The small molecule below binds the protein below.
Small molecule (SMILES): CC(=O)N[C@H]1[C@H](O[C@H]2[C@H](O)[C@@H](NC(C)=O)CO[C@@H]2CO)O[C@H](CO)[C@@H](O)[C@@H]1O

Sequence of chain 1.E:
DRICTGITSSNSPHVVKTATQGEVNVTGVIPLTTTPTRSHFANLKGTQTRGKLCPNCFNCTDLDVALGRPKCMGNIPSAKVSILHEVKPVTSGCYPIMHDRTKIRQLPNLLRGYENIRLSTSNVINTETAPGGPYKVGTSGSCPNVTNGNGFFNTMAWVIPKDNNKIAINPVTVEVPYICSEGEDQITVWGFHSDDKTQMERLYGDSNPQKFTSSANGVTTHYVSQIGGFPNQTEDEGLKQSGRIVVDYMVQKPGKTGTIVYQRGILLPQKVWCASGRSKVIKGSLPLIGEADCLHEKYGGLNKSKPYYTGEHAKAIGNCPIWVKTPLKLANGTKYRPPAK

Binding-site contacts:
Ligand atom C5 contacts residue ASN303 of chain 1.E at 3.6 Å.
Ligand atom C8 contacts residue GLU291 of chain 1.E at 3.4 Å.
Ligand atom C1 contacts residue ASN303 of chain 1.E at 1.4 Å.
Ligand atom O7 contacts residue ASN303 of chain 1.E at 2.9 Å (h-bond).
Ligand atom O5 contacts residue ASN303 of chain 1.E at 2.3 Å (h-bond).
Ligand atom C3 contacts residue ASN303 of chain 1.E at 3.8 Å.
Ligand atom C8 contacts residue ASN303 of chain 1.E at 4.4 Å.
Ligand atom N2 contacts residue ASN303 of chain 1.E at 3.0 Å (h-bond).
Ligand atom O5 contacts residue GLU291 of chain 1.E at 4.4 Å.
Ligand atom C7 contacts residue ASN303 of chain 1.E at 3.1 Å.
Ligand atom C4 contacts residue GLU291 of chain 1.E at 4.3 Å.
Ligand atom C8 contacts residue SER39 of chain 1.E at 4.5 Å.
Ligand atom C7 contacts residue GLU291 of chain 1.E at 4.3 Å.
Ligand atom O7 contacts residue GLU291 of chain 1.E at 4.0 Å.
Ligand atom C4 contacts residue ASN303 of chain 1.E at 4.2 Å.
Ligand atom C5 contacts residue GLU291 of chain 1.E at 4.2 Å.
Ligand atom C1 contacts residue GLU291 of chain 1.E at 3.7 Å.
Ligand atom C3 contacts residue GLU291 of chain 1.E at 3.5 Å.
Ligand atom O3 contacts residue GLU291 of chain 1.E at 4.5 Å.
Ligand atom C8 contacts residue GLY301 of chain 1.E at 3.6 Å.
Ligand atom C8 contacts residue LEU302 of chain 1.E at 4.2 Å (hydrophobic).
Ligand atom C2 contacts residue ASN303 of chain 1.E at 2.5 Å.
Ligand atom C2 contacts residue GLU291 of chain 1.E at 3.8 Å.
Ligand atom N2 contacts residue GLU291 of chain 1.E at 3.7 Å.